This small molecule binds to this protein.
Small molecule (SMILES): O=c1[nH]cnc2c1ncn2CCN(CCO/C=C/P(=O)(O)O)CCP(=O)(O)O

Binding-site contacts:
Ligand atom OAF contacts residue THR141 of chain 1.D at 2.5 Å (h-bond).
Ligand atom OAF contacts residue THR138 of chain 1.D at 3.3 Å (h-bond).
Ligand atom OAG contacts residue THR138 of chain 1.D at 2.8 Å (h-bond).
Ligand atom OAF contacts residue LYS140 of chain 1.D at 3.5 Å (salt-bridge).
Ligand atom N1 contacts residue VAL187 of chain 1.D at 2.6 Å (h-bond).
Ligand atom OAE contacts residue MG1 of chain 1.P at 2.8 Å.
Ligand atom OAB contacts residue ARG199 of chain 1.D at 3.8 Å.
Ligand atom PBA contacts residue ARG199 of chain 1.D at 3.8 Å.
Ligand atom OAE contacts residue ASP193 of chain 1.D at 3.0 Å (salt-bridge).
Ligand atom OAC contacts residue THR138 of chain 1.D at 3.1 Å (h-bond).
Ligand atom PBA contacts residue LYS68 of chain 1.D at 3.8 Å.
Ligand atom PBB contacts residue THR138 of chain 1.D at 3.4 Å.
Ligand atom OAB contacts residue GLY69 of chain 1.D at 2.5 Å (h-bond).
Ligand atom OAB contacts residue LYS68 of chain 1.D at 3.1 Å (salt-bridge).
Ligand atom C8 contacts residue ASP137 of chain 1.D at 3.6 Å.
Ligand atom C6 contacts residue PHE186 of chain 1.D at 3.7 Å (hydrophobic).
Ligand atom O6 contacts residue LYS165 of chain 1.D at 2.9 Å (salt-bridge).
Ligand atom C6 contacts residue LYS165 of chain 1.D at 3.6 Å.
Ligand atom OAD contacts residue LYS68 of chain 1.D at 3.2 Å (salt-bridge).
Ligand atom O6 contacts residue PHE186 of chain 1.D at 3.3 Å.
Ligand atom OAB contacts residue LEU67 of chain 1.D at 3.8 Å.
Ligand atom OAE contacts residue ARG199 of chain 1.D at 2.5 Å (salt-bridge).
Ligand atom C6 contacts residue VAL187 of chain 1.D at 3.6 Å (hydrophobic).
Ligand atom CAQ contacts residue THR141 of chain 1.D at 3.5 Å.
Ligand atom C5 contacts residue LYS165 of chain 1.D at 3.5 Å.
Ligand atom C2 contacts residue VAL187 of chain 1.D at 3.4 Å (hydrophobic).
Ligand atom O6 contacts residue VAL187 of chain 1.D at 2.9 Å (h-bond).
Ligand atom OAC contacts residue ASP137 of chain 1.D at 2.9 Å (salt-bridge).
Ligand atom CAP contacts residue MG1 of chain 1.P at 3.3 Å.
Ligand atom PBA contacts residue MG1 of chain 1.P at 3.6 Å.
Ligand atom N1 contacts residue PHE186 of chain 1.D at 3.5 Å.
Ligand atom C2 contacts residue PHE186 of chain 1.D at 3.5 Å (hydrophobic).
Ligand atom OAC contacts residue GLY139 of chain 1.D at 2.7 Å (h-bond).
Ligand atom PBB contacts residue THR141 of chain 1.D at 3.6 Å.
Ligand atom OAD contacts residue LEU67 of chain 1.D at 3.7 Å.
Ligand atom N7 contacts residue LYS165 of chain 1.D at 2.9 Å (salt-bridge).
Ligand atom O6 contacts residue LYS185 of chain 1.D at 3.5 Å (salt-bridge).
Ligand atom PBB contacts residue GLY139 of chain 1.D at 3.7 Å.
Ligand atom C2 contacts residue ASP193 of chain 1.D at 3.6 Å.
Ligand atom OAG contacts residue ASP137 of chain 1.D at 3.3 Å.

Sequence of chain 1.D:
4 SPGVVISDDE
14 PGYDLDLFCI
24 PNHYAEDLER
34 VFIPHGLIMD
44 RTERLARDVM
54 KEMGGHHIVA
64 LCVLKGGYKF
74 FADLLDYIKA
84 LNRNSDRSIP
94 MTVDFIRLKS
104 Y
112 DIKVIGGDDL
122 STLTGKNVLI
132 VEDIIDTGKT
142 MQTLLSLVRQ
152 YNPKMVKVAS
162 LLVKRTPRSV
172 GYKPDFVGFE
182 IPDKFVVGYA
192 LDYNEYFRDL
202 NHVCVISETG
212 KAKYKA